A protein and the small-molecule ligand that binds it are described below.
Small molecule (SMILES): N[C@@H](CO)C(=O)O

Sequence of chain 1.A:
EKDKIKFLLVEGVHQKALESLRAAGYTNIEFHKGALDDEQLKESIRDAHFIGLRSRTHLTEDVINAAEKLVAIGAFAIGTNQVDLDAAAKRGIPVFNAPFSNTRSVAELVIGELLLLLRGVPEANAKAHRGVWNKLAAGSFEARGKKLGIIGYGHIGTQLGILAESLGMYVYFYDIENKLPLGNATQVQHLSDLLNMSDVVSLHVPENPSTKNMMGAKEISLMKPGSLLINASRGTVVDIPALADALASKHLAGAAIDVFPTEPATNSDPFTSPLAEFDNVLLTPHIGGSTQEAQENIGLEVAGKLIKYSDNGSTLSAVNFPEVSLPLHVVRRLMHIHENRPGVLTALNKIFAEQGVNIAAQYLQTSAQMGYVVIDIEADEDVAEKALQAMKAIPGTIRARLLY

Sequence of chain 1.B:
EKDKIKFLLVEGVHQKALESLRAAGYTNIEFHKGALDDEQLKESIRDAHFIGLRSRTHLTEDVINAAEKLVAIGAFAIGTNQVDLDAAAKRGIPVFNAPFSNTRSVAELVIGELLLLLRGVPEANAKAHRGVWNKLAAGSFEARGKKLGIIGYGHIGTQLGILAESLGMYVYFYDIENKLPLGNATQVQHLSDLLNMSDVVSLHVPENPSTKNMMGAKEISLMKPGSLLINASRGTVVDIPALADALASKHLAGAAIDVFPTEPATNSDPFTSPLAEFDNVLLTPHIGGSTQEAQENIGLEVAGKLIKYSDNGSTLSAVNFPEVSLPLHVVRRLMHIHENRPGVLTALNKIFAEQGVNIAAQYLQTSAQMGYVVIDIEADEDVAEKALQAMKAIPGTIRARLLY

Binding-site contacts:
Ligand atom OG contacts residue PRO348 of chain 1.A at 3.8 Å.
Ligand atom OG contacts residue ASN364 of chain 1.B at 4.1 Å.
Ligand atom O contacts residue VAL350 of chain 1.A at 4.5 Å.
Ligand atom CB contacts residue ILE365 of chain 1.B at 4.3 Å (hydrophobic).
Ligand atom C contacts residue LEU370 of chain 1.A at 4.0 Å (hydrophobic).
Ligand atom OG contacts residue ILE365 of chain 1.B at 3.6 Å.
Ligand atom OXT contacts residue ASN364 of chain 1.B at 4.5 Å.
Ligand atom OXT contacts residue GLU345 of chain 1.A at 4.2 Å.
Ligand atom O contacts residue HIS344 of chain 1.A at 2.3 Å (h-bond).
Ligand atom N contacts residue PRO348 of chain 1.A at 4.2 Å.
Ligand atom CB contacts residue ARG347 of chain 1.A at 3.5 Å.
Ligand atom OG contacts residue LEU351 of chain 1.A at 4.2 Å.
Ligand atom OXT contacts residue THR372 of chain 1.A at 3.7 Å.
Ligand atom N contacts residue ARG347 of chain 1.A at 3.4 Å (salt-bridge).
Ligand atom OXT contacts residue HIS344 of chain 1.A at 3.4 Å (h-bond).
Ligand atom CA contacts residue ILE365 of chain 1.B at 3.1 Å (hydrophobic).
Ligand atom CA contacts residue LEU370 of chain 1.A at 4.3 Å (hydrophobic).
Ligand atom OXT contacts residue ARG347 of chain 1.A at 3.8 Å.
Ligand atom OXT contacts residue ILE365 of chain 1.B at 4.0 Å.
Ligand atom CB contacts residue LEU351 of chain 1.A at 3.5 Å (hydrophobic).
Ligand atom C contacts residue THR372 of chain 1.A at 4.3 Å.
Ligand atom N contacts residue ASN346 of chain 1.A at 3.2 Å (h-bond).
Ligand atom O contacts residue LEU370 of chain 1.A at 3.6 Å.
Ligand atom O contacts residue ILE365 of chain 1.B at 4.5 Å.
Ligand atom C contacts residue ILE365 of chain 1.B at 3.7 Å (hydrophobic).
Ligand atom CB contacts residue GLY349 of chain 1.A at 3.8 Å.
Ligand atom C contacts residue ARG347 of chain 1.A at 4.3 Å.
Ligand atom N contacts residue ASN364 of chain 1.B at 2.4 Å (h-bond).
Ligand atom O contacts residue THR372 of chain 1.A at 4.5 Å.
Ligand atom CA contacts residue ARG347 of chain 1.A at 3.9 Å.
Ligand atom CB contacts residue VAL350 of chain 1.A at 3.6 Å (hydrophobic).
Ligand atom OG contacts residue GLY349 of chain 1.A at 3.2 Å (h-bond).
Ligand atom CA contacts residue ASN346 of chain 1.A at 4.2 Å.
Ligand atom N contacts residue ILE365 of chain 1.B at 3.1 Å (h-bond).
Ligand atom C contacts residue HIS344 of chain 1.A at 3.3 Å.
Ligand atom CA contacts residue ASN364 of chain 1.B at 3.9 Å.
Ligand atom OXT contacts residue ASN346 of chain 1.A at 3.0 Å (h-bond).
Ligand atom C contacts residue ASN346 of chain 1.A at 4.0 Å.
Ligand atom OG contacts residue ARG347 of chain 1.A at 3.7 Å.
Ligand atom OG contacts residue VAL350 of chain 1.A at 3.9 Å.